Binding-site contacts:
Ligand atom O3 contacts residue TYR45 of chain 1.D at 4.2 Å.
Ligand atom O7 contacts residue ASN47 of chain 1.D at 3.6 Å.
Ligand atom O6 contacts residue SER48 of chain 1.D at 4.3 Å.
Ligand atom O6 contacts residue ASN47 of chain 1.D at 4.1 Å.
Ligand atom O6 contacts residue LEU40 of chain 1.D at 4.0 Å.
Ligand atom C6 contacts residue SER49 of chain 1.D at 4.3 Å.
Ligand atom C2 contacts residue ASN47 of chain 1.D at 2.5 Å.
Ligand atom O6 contacts residue SER49 of chain 1.D at 3.4 Å (h-bond).
Ligand atom O3 contacts residue ASN42 of chain 1.D at 3.8 Å.
Ligand atom C3 contacts residue ASN47 of chain 1.D at 3.8 Å.
Ligand atom C5 contacts residue ASN47 of chain 1.D at 3.7 Å.
Ligand atom N2 contacts residue ASN47 of chain 1.D at 2.8 Å (h-bond).
Ligand atom C2 contacts residue TYR45 of chain 1.D at 4.1 Å (hydrophobic).
Ligand atom C6 contacts residue ASN47 of chain 1.D at 4.2 Å.
Ligand atom O5 contacts residue ASN47 of chain 1.D at 2.4 Å (h-bond).
Ligand atom O3 contacts residue ASN47 of chain 1.D at 4.4 Å.
Ligand atom C7 contacts residue ASN47 of chain 1.D at 3.6 Å.
Ligand atom C4 contacts residue ASN47 of chain 1.D at 4.3 Å.
Ligand atom C1 contacts residue ASN47 of chain 1.D at 1.4 Å.

Sequence of chain 1.D:
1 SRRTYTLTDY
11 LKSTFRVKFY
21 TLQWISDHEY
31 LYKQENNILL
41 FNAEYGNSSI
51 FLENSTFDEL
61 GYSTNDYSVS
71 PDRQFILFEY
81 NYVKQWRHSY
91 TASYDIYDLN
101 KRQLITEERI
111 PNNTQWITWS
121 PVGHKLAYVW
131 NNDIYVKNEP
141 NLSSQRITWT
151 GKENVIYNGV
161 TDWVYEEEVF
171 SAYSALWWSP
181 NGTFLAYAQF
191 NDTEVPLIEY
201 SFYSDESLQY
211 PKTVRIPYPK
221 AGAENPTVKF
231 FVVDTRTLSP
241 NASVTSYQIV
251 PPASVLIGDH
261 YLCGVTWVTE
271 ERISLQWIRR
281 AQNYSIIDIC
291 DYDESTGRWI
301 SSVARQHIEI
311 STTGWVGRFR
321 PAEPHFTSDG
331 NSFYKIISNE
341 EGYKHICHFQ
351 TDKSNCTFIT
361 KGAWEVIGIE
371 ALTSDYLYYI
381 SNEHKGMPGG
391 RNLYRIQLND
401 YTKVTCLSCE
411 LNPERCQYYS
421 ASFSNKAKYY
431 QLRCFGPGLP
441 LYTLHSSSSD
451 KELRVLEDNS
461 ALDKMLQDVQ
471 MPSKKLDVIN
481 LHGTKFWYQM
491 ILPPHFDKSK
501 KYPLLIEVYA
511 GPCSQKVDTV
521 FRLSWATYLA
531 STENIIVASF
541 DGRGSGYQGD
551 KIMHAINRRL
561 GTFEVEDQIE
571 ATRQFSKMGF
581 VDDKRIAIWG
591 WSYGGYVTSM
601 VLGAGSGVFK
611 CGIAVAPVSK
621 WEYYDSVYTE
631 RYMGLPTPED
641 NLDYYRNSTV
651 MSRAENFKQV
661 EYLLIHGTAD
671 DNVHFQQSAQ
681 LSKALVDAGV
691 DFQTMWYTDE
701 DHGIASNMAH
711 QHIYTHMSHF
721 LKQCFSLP

This protein binds this small molecule.
Small molecule (SMILES): CC(=O)N[C@@H]1[C@@H](O)[C@H](O)[C@@H](CO)O[C@H]1O